A small-molecule ligand and the protein it binds are described below.
Small molecule (SMILES): CCCCCCO[C@@H]1O[C@H](CO)[C@@H](O)[C@H](O)[C@H]1O

Binding-site contacts:
Ligand atom C2 contacts residue GLU286 of chain 1.A at 3.7 Å.
Ligand atom C2 contacts residue LYS289 of chain 1.A at 3.8 Å.
Ligand atom O5 contacts residue VAL130 of chain 1.A at 4.1 Å.
Ligand atom O3 contacts residue LYS289 of chain 1.A at 2.7 Å (salt-bridge).
Ligand atom C1' contacts residue VAL130 of chain 1.A at 3.9 Å (hydrophobic).
Ligand atom O6 contacts residue ASN127 of chain 1.B at 3.1 Å (h-bond).
Ligand atom C3' contacts residue LYS134 of chain 1.A at 4.1 Å.
Ligand atom C5' contacts residue LEU133 of chain 1.A at 3.9 Å (hydrophobic).
Ligand atom C6' contacts residue LEU133 of chain 1.A at 3.7 Å (hydrophobic).
Ligand atom C2 contacts residue LYS134 of chain 1.A at 4.1 Å.
Ligand atom O1 contacts residue GLU286 of chain 1.A at 3.4 Å (salt-bridge).
Ligand atom C1 contacts residue GLU286 of chain 1.A at 4.1 Å.
Ligand atom C1' contacts residue LYS134 of chain 1.A at 4.2 Å.
Ligand atom C3' contacts residue ILE287 of chain 1.A at 3.5 Å (hydrophobic).
Ligand atom O6 contacts residue JZR1 of chain 1.J at 3.9 Å.
Ligand atom C4' contacts residue ASN127 of chain 1.B at 4.0 Å.
Ligand atom C5 contacts residue JZR1 of chain 1.J at 3.9 Å.
Ligand atom O2 contacts residue LYS134 of chain 1.A at 3.0 Å (salt-bridge).
Ligand atom C2' contacts residue ASN127 of chain 1.B at 4.0 Å.
Ligand atom O1 contacts residue ASN127 of chain 1.B at 4.0 Å.
Ligand atom C6' contacts residue LEU126 of chain 1.B at 3.6 Å (hydrophobic).
Ligand atom C5' contacts residue VAL108 of chain 1.A at 4.0 Å (hydrophobic).
Ligand atom O6 contacts residue VAL130 of chain 1.A at 3.9 Å.
Ligand atom O2 contacts residue LYS289 of chain 1.A at 3.8 Å.
Ligand atom C4' contacts residue LEU283 of chain 1.A at 4.2 Å (hydrophobic).
Ligand atom O5 contacts residue ASN127 of chain 1.B at 3.3 Å.
Ligand atom O6 contacts residue VAL130 of chain 1.B at 3.6 Å.
Ligand atom O4 contacts residue JZR1 of chain 1.J at 2.7 Å (h-bond).
Ligand atom O2 contacts residue GLU286 of chain 1.A at 2.7 Å (salt-bridge).
Ligand atom C2' contacts residue ILE287 of chain 1.A at 3.7 Å (hydrophobic).
Ligand atom C4 contacts residue JZR1 of chain 1.J at 3.6 Å.
Ligand atom C2' contacts residue LEU283 of chain 1.A at 4.1 Å (hydrophobic).
Ligand atom C6 contacts residue ASN127 of chain 1.B at 3.7 Å.
Ligand atom C2' contacts residue GLU286 of chain 1.A at 3.9 Å.
Ligand atom C3 contacts residue JZR1 of chain 1.J at 3.7 Å.
Ligand atom C4 contacts residue LYS289 of chain 1.A at 4.1 Å.
Ligand atom C1' contacts residue ASN127 of chain 1.B at 3.6 Å.
Ligand atom C6 contacts residue THR131 of chain 1.B at 3.7 Å.
Ligand atom C3 contacts residue LYS289 of chain 1.A at 3.7 Å.
Ligand atom C6' contacts residue THR112 of chain 1.A at 3.7 Å.

Sequence of chain 1.A:
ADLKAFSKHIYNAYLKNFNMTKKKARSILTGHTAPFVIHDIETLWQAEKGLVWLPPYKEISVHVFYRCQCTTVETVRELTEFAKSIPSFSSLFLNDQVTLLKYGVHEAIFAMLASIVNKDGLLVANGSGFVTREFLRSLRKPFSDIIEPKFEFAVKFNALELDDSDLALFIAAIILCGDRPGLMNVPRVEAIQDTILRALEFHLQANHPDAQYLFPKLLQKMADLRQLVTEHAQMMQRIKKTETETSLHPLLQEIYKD

Sequence of chain 1.B:
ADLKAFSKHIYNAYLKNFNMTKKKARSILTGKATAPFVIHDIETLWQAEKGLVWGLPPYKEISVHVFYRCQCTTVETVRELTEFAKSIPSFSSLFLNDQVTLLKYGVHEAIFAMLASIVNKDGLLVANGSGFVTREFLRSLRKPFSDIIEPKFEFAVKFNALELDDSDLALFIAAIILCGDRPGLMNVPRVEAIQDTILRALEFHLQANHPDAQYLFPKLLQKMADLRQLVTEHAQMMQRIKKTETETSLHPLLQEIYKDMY